This small molecule binds to this protein.
Small molecule (SMILES): CC(=O)N[C@H]1[C@H](O[C@H]2[C@H](O)[C@@H](NC(C)=O)CO[C@@H]2CO)O[C@H](CO)[C@@H](O)[C@@H]1O

Sequence of chain 2.E:
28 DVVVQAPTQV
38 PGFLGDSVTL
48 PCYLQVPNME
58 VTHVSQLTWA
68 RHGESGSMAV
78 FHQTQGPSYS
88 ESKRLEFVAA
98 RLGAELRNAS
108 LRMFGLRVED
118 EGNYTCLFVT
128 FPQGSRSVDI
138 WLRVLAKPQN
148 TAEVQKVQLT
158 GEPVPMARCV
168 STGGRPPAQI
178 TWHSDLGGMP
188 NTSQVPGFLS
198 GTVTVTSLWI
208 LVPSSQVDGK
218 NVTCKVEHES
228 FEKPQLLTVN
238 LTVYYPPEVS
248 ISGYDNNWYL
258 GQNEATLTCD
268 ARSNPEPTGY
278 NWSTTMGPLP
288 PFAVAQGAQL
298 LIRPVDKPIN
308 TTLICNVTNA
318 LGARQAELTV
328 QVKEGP

Binding-site contacts:
Ligand atom O5 contacts residue ASN188 of chain 2.E at 2.3 Å (h-bond).
Ligand atom C2 contacts residue ASN188 of chain 2.E at 2.6 Å.
Ligand atom C5 contacts residue ASN188 of chain 2.E at 3.6 Å.
Ligand atom O6 contacts residue ASN188 of chain 2.E at 4.5 Å.
Ligand atom O7 contacts residue ASN188 of chain 2.E at 4.2 Å.
Ligand atom N2 contacts residue ASN188 of chain 2.E at 3.1 Å (h-bond).
Ligand atom C1 contacts residue ASN188 of chain 2.E at 1.4 Å.
Ligand atom C7 contacts residue ASN188 of chain 2.E at 3.9 Å.
Ligand atom C4 contacts residue ASN188 of chain 2.E at 4.2 Å.
Ligand atom C3 contacts residue ASN188 of chain 2.E at 3.9 Å.